Sequence of chain 1.A:
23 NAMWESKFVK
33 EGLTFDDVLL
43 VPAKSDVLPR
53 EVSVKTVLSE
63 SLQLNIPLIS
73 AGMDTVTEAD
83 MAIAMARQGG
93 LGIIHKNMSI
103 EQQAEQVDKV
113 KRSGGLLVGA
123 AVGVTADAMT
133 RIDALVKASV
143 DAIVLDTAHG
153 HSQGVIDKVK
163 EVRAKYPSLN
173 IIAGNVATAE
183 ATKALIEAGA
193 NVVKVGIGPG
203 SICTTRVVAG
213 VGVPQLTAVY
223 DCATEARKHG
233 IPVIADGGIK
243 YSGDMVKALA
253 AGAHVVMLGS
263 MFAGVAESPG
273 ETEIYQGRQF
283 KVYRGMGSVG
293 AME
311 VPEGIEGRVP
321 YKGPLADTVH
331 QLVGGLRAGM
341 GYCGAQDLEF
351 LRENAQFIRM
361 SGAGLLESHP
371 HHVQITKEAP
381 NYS

A small-molecule ligand and the protein it binds are described below.
Small molecule (SMILES): C/C(=N\O)c1cccc(C(C)(C)NC(=O)Nc2ccc(Cl)c(-c3nc(C(F)(F)F)cs3)c2)c1

Sequence of chain 1.C:
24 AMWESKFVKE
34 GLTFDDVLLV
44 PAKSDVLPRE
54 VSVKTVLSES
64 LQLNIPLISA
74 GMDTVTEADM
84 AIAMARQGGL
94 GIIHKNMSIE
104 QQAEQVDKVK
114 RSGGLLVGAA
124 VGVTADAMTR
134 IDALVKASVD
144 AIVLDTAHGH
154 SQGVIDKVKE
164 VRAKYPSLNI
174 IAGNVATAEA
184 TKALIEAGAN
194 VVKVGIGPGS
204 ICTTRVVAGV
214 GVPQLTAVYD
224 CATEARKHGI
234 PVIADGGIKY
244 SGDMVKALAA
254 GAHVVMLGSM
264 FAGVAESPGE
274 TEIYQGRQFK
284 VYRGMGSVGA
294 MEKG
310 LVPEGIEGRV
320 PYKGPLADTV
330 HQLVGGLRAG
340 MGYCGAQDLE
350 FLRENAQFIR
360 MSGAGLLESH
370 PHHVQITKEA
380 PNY

Binding-site contacts:
Ligand atom C2 contacts residue MET288 of chain 1.C at 3.8 Å (hydrophobic).
Ligand atom C4 contacts residue MET288 of chain 1.C at 4.0 Å (hydrophobic).
Ligand atom C3 contacts residue MET288 of chain 1.C at 3.4 Å (hydrophobic).
Ligand atom C10 contacts residue GLU313 of chain 1.C at 3.9 Å.
Ligand atom C7 contacts residue ALA150 of chain 1.C at 3.7 Å (hydrophobic).
Ligand atom C21 contacts residue PRO51 of chain 1.A at 3.8 Å (hydrophobic).
Ligand atom O2 contacts residue ALA150 of chain 1.C at 4.0 Å.
Ligand atom C22 contacts residue GLU313 of chain 1.C at 3.8 Å.
Ligand atom C17 contacts residue GLU313 of chain 1.C at 4.0 Å.
Ligand atom F3 contacts residue THR149 of chain 1.C at 3.3 Å.
Ligand atom C13 contacts residue GLY289 of chain 1.C at 3.8 Å.
Ligand atom C13 contacts residue MET294 of chain 1.C at 3.8 Å (hydrophobic).
Ligand atom F3 contacts residue VAL126 of chain 1.C at 4.0 Å.
Ligand atom CL contacts residue TYR342 of chain 1.A at 3.9 Å.
Ligand atom C18 contacts residue ALA150 of chain 1.C at 4.0 Å (hydrophobic).
Ligand atom N4 contacts residue GLU313 of chain 1.C at 3.2 Å (salt-bridge).
Ligand atom C21 contacts residue ALA338 of chain 1.A at 3.7 Å (hydrophobic).
Ligand atom S contacts residue SER154 of chain 1.C at 3.6 Å (h-bond).
Ligand atom N4 contacts residue ALA150 of chain 1.C at 4.0 Å.
Ligand atom C2 contacts residue GLY289 of chain 1.C at 3.9 Å.
Ligand atom O1 contacts residue ALA150 of chain 1.C at 3.7 Å.
Ligand atom C13 contacts residue VAL311 of chain 1.C at 3.7 Å (hydrophobic).
Ligand atom CL contacts residue HIS151 of chain 1.C at 3.8 Å.
Ligand atom C13 contacts residue GLU313 of chain 1.C at 3.7 Å.
Ligand atom C6 contacts residue ALA150 of chain 1.C at 3.9 Å (hydrophobic).
Ligand atom C8 contacts residue ALA150 of chain 1.C at 3.9 Å (hydrophobic).
Ligand atom N3 contacts residue GLU313 of chain 1.C at 3.6 Å (salt-bridge).
Ligand atom CL contacts residue GLY341 of chain 1.A at 3.2 Å.
Ligand atom O1 contacts residue THR207 of chain 1.C at 3.6 Å.
Ligand atom N1 contacts residue ALA150 of chain 1.C at 3.5 Å.
Ligand atom C26 contacts residue SER154 of chain 1.C at 3.2 Å.
Ligand atom O1 contacts residue GLU313 of chain 1.C at 3.3 Å (salt-bridge).
Ligand atom C20 contacts residue PRO51 of chain 1.A at 4.0 Å (hydrophobic).
Ligand atom C21 contacts residue TYR342 of chain 1.A at 3.9 Å (hydrophobic).
Ligand atom C22 contacts residue TYR342 of chain 1.A at 3.7 Å (hydrophobic).
Ligand atom C12 contacts residue MET294 of chain 1.C at 3.8 Å (hydrophobic).
Ligand atom N1 contacts residue IMP1 of chain 1.N at 3.3 Å.
Ligand atom C26 contacts residue LEU50 of chain 1.A at 3.9 Å (hydrophobic).
Ligand atom O1 contacts residue IMP1 of chain 1.N at 3.1 Å.
Ligand atom C17 contacts residue ALA150 of chain 1.C at 4.0 Å (hydrophobic).